Binding-site contacts:
Ligand atom SD contacts residue LYS215 of chain 1.E at 3.6 Å.
Ligand atom CA contacts residue LYS215 of chain 1.E at 3.6 Å.
Ligand atom CB contacts residue TYR144 of chain 1.E at 3.4 Å (hydrophobic).
Ligand atom CE contacts residue LYS251 of chain 1.E at 3.5 Å.
Ligand atom CE2 contacts residue VAL141 of chain 1.E at 3.6 Å (hydrophobic).
Ligand atom OE1 contacts residue TYR291 of chain 1.E at 3.7 Å.
Ligand atom N contacts residue ASP325 of chain 1.E at 3.2 Å (salt-bridge).
Ligand atom OH contacts residue GLU145 of chain 1.E at 2.4 Å (salt-bridge).
Ligand atom CB contacts residue LEU178 of chain 1.E at 3.6 Å (hydrophobic).
Ligand atom CA contacts residue ASP325 of chain 1.E at 3.1 Å.
Ligand atom C contacts residue LYS215 of chain 1.E at 3.2 Å.
Ligand atom CZ contacts residue GLU145 of chain 1.E at 3.5 Å.
Ligand atom CE contacts residue TYR144 of chain 1.E at 3.7 Å (hydrophobic).
Ligand atom C contacts residue ASN219 of chain 1.E at 3.5 Å.
Ligand atom O contacts residue TYR185 of chain 1.E at 2.7 Å (h-bond).
Ligand atom CE contacts residue ASP147 of chain 1.E at 3.0 Å.
Ligand atom O contacts residue LYS251 of chain 1.E at 2.7 Å (salt-bridge).
Ligand atom OXT contacts residue GLN175 of chain 1.E at 2.8 Å (h-bond).
Ligand atom N contacts residue ASN219 of chain 1.E at 2.9 Å (h-bond).
Ligand atom CE contacts residue GLN254 of chain 1.E at 3.5 Å.
Ligand atom N contacts residue GLN254 of chain 1.E at 3.6 Å.
Ligand atom CG contacts residue ASP186 of chain 1.E at 3.6 Å.
Ligand atom O contacts residue ASN219 of chain 1.E at 2.8 Å (h-bond).
Ligand atom O contacts residue LYS215 of chain 1.E at 3.2 Å.
Ligand atom CB contacts residue GLN254 of chain 1.E at 2.9 Å.
Ligand atom CA contacts residue GLN254 of chain 1.E at 3.6 Å.
Ligand atom NZ contacts residue ASP147 of chain 1.E at 2.8 Å (salt-bridge).
Ligand atom NZ contacts residue TYR144 of chain 1.E at 2.9 Å (h-bond).
Ligand atom OXT contacts residue LYS215 of chain 1.E at 3.3 Å.
Ligand atom CE contacts residue THR255 of chain 1.E at 3.7 Å.
Ligand atom CA contacts residue LEU178 of chain 1.E at 3.5 Å (hydrophobic).
Ligand atom CD contacts residue LYS294 of chain 1.E at 3.5 Å.
Ligand atom OE1 contacts residue LYS294 of chain 1.E at 2.4 Å (salt-bridge).
Ligand atom N contacts residue ASP325 of chain 1.E at 3.6 Å (salt-bridge).
Ligand atom C contacts residue ASP325 of chain 1.E at 3.6 Å.
Ligand atom O contacts residue LEU178 of chain 1.E at 3.1 Å.
Ligand atom OH contacts residue VAL141 of chain 1.E at 3.7 Å.
Ligand atom CE contacts residue ASP186 of chain 1.E at 3.1 Å.
Ligand atom CA contacts residue ASN219 of chain 1.E at 3.2 Å.
Ligand atom N contacts residue TYR144 of chain 1.E at 3.5 Å (h-bond).

The small molecule below binds the protein below.
Small molecule (SMILES): CSCC[C@H](NC(=O)CNC(=O)[C@H](CCCCN)NC(=O)[C@@H](N)CCC(N)=O)C(=O)N[C@@H](Cc1ccc(O)cc1)C(=O)O

Sequence of chain 1.E:
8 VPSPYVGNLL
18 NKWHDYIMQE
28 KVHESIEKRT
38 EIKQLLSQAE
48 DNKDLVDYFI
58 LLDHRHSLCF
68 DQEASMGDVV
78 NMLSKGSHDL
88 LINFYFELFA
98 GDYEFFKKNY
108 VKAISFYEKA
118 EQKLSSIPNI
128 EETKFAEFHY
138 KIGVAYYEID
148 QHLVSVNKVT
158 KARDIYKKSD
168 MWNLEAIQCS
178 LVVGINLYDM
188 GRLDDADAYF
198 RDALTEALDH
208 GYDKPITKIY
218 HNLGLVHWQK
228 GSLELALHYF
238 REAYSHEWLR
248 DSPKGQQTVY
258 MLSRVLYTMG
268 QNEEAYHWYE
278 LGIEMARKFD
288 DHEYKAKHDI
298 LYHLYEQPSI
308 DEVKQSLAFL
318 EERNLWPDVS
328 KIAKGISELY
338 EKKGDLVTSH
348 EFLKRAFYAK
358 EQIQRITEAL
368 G